Binding-site contacts:
Ligand atom CAI contacts residue PHE496 of chain 1.C at 4.0 Å (hydrophobic).
Ligand atom CBA contacts residue LEU528 of chain 1.B at 4.2 Å (hydrophobic).
Ligand atom CAV contacts residue LEU495 of chain 1.C at 3.6 Å (hydrophobic).
Ligand atom CAK contacts residue LEU495 of chain 1.C at 4.2 Å (hydrophobic).
Ligand atom CAX contacts residue ALA498 of chain 1.C at 4.1 Å (hydrophobic).
Ligand atom CAI contacts residue LEU495 of chain 1.C at 3.3 Å (hydrophobic).
Ligand atom OAF contacts residue TRP321 of chain 1.C at 3.6 Å.
Ligand atom CAL contacts residue PHE363 of chain 1.C at 3.7 Å (hydrophobic).
Ligand atom CAQ contacts residue PHE521 of chain 1.B at 3.6 Å (hydrophobic).
Ligand atom CAP contacts residue LEU525 of chain 1.B at 3.9 Å (hydrophobic).
Ligand atom CAB contacts residue PHE521 of chain 1.B at 3.5 Å (hydrophobic).
Ligand atom CAL contacts residue ALA498 of chain 1.C at 3.9 Å (hydrophobic).
Ligand atom CAD contacts residue THR370 of chain 1.C at 4.2 Å.
Ligand atom CAQ contacts residue PHE496 of chain 1.C at 4.1 Å (hydrophobic).
Ligand atom CAP contacts residue PHE521 of chain 1.B at 3.7 Å (hydrophobic).
Ligand atom CAQ contacts residue LEU525 of chain 1.B at 4.1 Å (hydrophobic).
Ligand atom CBG contacts residue PHE521 of chain 1.B at 4.0 Å (hydrophobic).
Ligand atom CAN contacts residue PHE521 of chain 1.B at 4.2 Å (hydrophobic).
Ligand atom CAX contacts residue TYR315 of chain 1.C at 3.7 Å (hydrophobic).
Ligand atom CBA contacts residue CYS524 of chain 1.B at 4.3 Å (hydrophobic).
Ligand atom OAH contacts residue TYR315 of chain 1.C at 2.5 Å (h-bond).
Ligand atom CAZ contacts residue LEU495 of chain 1.C at 3.8 Å (hydrophobic).
Ligand atom CAK contacts residue PHE496 of chain 1.C at 3.6 Å (hydrophobic).
Ligand atom CAT contacts residue ILE367 of chain 1.C at 3.8 Å (hydrophobic).
Ligand atom CAP contacts residue LEU492 of chain 1.C at 4.3 Å (hydrophobic).
Ligand atom CAE contacts residue LEU374 of chain 1.C at 3.7 Å (hydrophobic).
Ligand atom CAN contacts residue LEU525 of chain 1.B at 3.9 Å (hydrophobic).
Ligand atom OAW contacts residue PHE366 of chain 1.C at 4.0 Å.
Ligand atom CAA contacts residue LEU528 of chain 1.B at 4.0 Å (hydrophobic).
Ligand atom CAM contacts residue TRP321 of chain 1.C at 4.3 Å (hydrophobic).
Ligand atom CAD contacts residue LEU495 of chain 1.C at 3.8 Å (hydrophobic).
Ligand atom CAM contacts residue PHE363 of chain 1.C at 3.6 Å (hydrophobic).
Ligand atom OAG contacts residue ASN499 of chain 1.C at 3.8 Å.
Ligand atom OAW contacts residue ILE367 of chain 1.C at 4.2 Å.
Ligand atom OAG contacts residue ALA498 of chain 1.C at 3.8 Å.
Ligand atom CAN contacts residue LEU528 of chain 1.B at 3.8 Å (hydrophobic).
Ligand atom CAX contacts residue TRP321 of chain 1.C at 3.8 Å (hydrophobic).
Ligand atom OAH contacts residue TRP321 of chain 1.C at 3.5 Å.
Ligand atom CBE contacts residue PHE521 of chain 1.B at 4.0 Å (hydrophobic).
Ligand atom CAV contacts residue PHE366 of chain 1.C at 4.1 Å (hydrophobic).

This protein binds this small molecule.
Small molecule (SMILES): CC(C)CCC[C@@H](C)[C@H]1CC[C@H]2[C@@H]3CC=C4C[C@@H](OC(=O)CCC(=O)O)CC[C@]4(C)[C@H]3CC[C@]12C

Sequence of chain 1.C:
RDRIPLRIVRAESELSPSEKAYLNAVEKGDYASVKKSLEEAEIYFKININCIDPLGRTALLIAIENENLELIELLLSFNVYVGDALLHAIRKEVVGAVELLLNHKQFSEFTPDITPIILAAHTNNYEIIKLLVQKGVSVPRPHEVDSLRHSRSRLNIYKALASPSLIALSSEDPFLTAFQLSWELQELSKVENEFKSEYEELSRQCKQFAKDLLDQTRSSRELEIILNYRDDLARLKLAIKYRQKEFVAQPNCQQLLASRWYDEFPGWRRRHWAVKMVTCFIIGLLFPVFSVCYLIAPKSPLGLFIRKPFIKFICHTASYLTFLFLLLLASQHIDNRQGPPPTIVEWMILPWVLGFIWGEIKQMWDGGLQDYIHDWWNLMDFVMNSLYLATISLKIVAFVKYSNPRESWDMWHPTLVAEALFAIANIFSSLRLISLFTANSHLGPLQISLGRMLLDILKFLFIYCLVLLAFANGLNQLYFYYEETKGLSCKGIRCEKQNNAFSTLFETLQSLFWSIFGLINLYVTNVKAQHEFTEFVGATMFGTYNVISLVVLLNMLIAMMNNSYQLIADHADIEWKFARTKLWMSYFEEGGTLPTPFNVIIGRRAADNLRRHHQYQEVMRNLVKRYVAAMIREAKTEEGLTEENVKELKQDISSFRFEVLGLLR

Sequence of chain 1.B:
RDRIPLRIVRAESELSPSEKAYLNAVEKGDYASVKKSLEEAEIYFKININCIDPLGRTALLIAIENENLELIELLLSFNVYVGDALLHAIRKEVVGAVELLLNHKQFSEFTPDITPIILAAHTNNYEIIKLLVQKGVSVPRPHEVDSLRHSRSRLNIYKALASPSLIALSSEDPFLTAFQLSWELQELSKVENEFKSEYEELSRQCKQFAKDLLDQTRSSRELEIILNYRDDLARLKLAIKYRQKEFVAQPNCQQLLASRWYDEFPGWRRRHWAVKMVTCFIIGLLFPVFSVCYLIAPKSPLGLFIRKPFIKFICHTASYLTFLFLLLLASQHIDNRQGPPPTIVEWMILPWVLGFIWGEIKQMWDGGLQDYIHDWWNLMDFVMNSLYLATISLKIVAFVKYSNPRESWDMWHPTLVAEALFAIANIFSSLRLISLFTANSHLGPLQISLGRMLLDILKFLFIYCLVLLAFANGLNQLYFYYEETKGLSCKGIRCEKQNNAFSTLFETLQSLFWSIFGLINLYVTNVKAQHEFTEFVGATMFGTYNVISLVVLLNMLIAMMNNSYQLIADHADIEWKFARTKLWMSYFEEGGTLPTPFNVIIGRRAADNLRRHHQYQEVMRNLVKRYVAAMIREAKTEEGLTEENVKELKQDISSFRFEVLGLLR